Binding-site contacts:
Ligand atom CL2 contacts residue HIS72 of chain 1.A at 3.6 Å.
Ligand atom F2 contacts residue TRP256 of chain 1.A at 3.2 Å.
Ligand atom C33 contacts residue HIS72 of chain 1.A at 3.5 Å.
Ligand atom F1 contacts residue ILE208 of chain 1.A at 3.5 Å.
Ligand atom F2 contacts residue GLU258 of chain 1.A at 3.1 Å.
Ligand atom CL1 contacts residue TRP256 of chain 1.A at 3.4 Å.
Ligand atom C4 contacts residue GLU123 of chain 1.A at 3.7 Å.
Ligand atom N37 contacts residue SER255 of chain 1.A at 2.9 Å (h-bond).
Ligand atom C5 contacts residue GLU123 of chain 1.A at 3.4 Å.
Ligand atom C45 contacts residue TRP256 of chain 1.A at 3.7 Å (hydrophobic).
Ligand atom O28 contacts residue GLY257 of chain 1.A at 3.0 Å (h-bond).
Ligand atom C47 contacts residue GLY257 of chain 1.A at 3.7 Å.
Ligand atom C45 contacts residue GLY257 of chain 1.A at 3.7 Å.
Ligand atom CL2 contacts residue TYR76 of chain 1.A at 3.6 Å.
Ligand atom N12 contacts residue CYS230 of chain 1.A at 3.5 Å.
Ligand atom O28 contacts residue TRP256 of chain 1.A at 3.2 Å.
Ligand atom N13 contacts residue CYS260 of chain 1.A at 3.6 Å.
Ligand atom N12 contacts residue GLU231 of chain 1.A at 3.3 Å (salt-bridge).
Ligand atom C22 contacts residue TRP256 of chain 1.A at 3.6 Å (hydrophobic).
Ligand atom CL1 contacts residue GLY267 of chain 1.A at 3.7 Å.
Ligand atom C45 contacts residue ALA229 of chain 1.A at 3.6 Å (hydrophobic).
Ligand atom C8 contacts residue TRP256 of chain 1.A at 3.5 Å (hydrophobic).
Ligand atom C39 contacts residue SER234 of chain 1.A at 3.0 Å.
Ligand atom C47 contacts residue GLY259 of chain 1.A at 3.4 Å.
Ligand atom C47 contacts residue ALA229 of chain 1.A at 3.5 Å (hydrophobic).
Ligand atom CL1 contacts residue PHE268 of chain 1.A at 3.5 Å.
Ligand atom C34 contacts residue SER255 of chain 1.A at 3.6 Å.
Ligand atom CL1 contacts residue VAL254 of chain 1.A at 3.6 Å.
Ligand atom C25 contacts residue TYR76 of chain 1.A at 3.4 Å (hydrophobic).
Ligand atom N37 contacts residue SER234 of chain 1.A at 2.9 Å (h-bond).
Ligand atom N12 contacts residue CYS260 of chain 1.A at 3.3 Å (h-bond).
Ligand atom C44 contacts residue TRP256 of chain 1.A at 3.4 Å (hydrophobic).
Ligand atom N18 contacts residue GLY257 of chain 1.A at 2.9 Å (h-bond).
Ligand atom CL2 contacts residue TRP79 of chain 1.A at 3.6 Å.
Ligand atom C33 contacts residue SER255 of chain 1.A at 3.3 Å.
Ligand atom C43 contacts residue TRP256 of chain 1.A at 3.7 Å (hydrophobic).
Ligand atom C43 contacts residue VAL254 of chain 1.A at 3.5 Å (hydrophobic).
Ligand atom C24 contacts residue TRP79 of chain 1.A at 3.5 Å (hydrophobic).
Ligand atom C45 contacts residue ASP228 of chain 1.A at 3.6 Å.
Ligand atom C46 contacts residue GLY257 of chain 1.A at 3.2 Å.

This small molecule binds to this protein.
Small molecule (SMILES): O=C(Cn1c(Cl)cnc(NCC(F)(F)c2cccc[n+]2[O-])c1=O)NCc1cc(Cl)ccc1-n1cnnn1

Sequence of chain 1.A:
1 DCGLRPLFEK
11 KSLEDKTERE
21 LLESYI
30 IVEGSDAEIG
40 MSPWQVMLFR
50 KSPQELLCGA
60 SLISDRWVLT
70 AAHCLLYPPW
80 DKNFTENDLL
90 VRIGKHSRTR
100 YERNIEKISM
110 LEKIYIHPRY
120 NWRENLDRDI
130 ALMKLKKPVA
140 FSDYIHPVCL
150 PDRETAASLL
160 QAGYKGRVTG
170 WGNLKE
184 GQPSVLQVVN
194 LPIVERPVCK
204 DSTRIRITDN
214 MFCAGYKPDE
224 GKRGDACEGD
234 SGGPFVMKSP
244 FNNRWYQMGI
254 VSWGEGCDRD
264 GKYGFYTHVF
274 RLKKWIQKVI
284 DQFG